Binding-site contacts:
Ligand atom C1 contacts residue ASN212 of chain 2.K at 1.4 Å.
Ligand atom O7 contacts residue ASN212 of chain 2.K at 4.1 Å.
Ligand atom C1 contacts residue ILE211 of chain 2.K at 4.2 Å (hydrophobic).
Ligand atom C7 contacts residue ASN212 of chain 2.K at 3.7 Å.
Ligand atom C4 contacts residue ASN212 of chain 2.K at 4.2 Å.
Ligand atom C5 contacts residue ASN212 of chain 2.K at 3.7 Å.
Ligand atom N2 contacts residue ASN212 of chain 2.K at 2.9 Å (h-bond).
Ligand atom C2 contacts residue ASN212 of chain 2.K at 2.5 Å.
Ligand atom C3 contacts residue ASN212 of chain 2.K at 3.8 Å.
Ligand atom O5 contacts residue ASN212 of chain 2.K at 2.4 Å (h-bond).
Ligand atom N2 contacts residue ILE211 of chain 2.K at 4.0 Å.

Sequence of chain 2.K:
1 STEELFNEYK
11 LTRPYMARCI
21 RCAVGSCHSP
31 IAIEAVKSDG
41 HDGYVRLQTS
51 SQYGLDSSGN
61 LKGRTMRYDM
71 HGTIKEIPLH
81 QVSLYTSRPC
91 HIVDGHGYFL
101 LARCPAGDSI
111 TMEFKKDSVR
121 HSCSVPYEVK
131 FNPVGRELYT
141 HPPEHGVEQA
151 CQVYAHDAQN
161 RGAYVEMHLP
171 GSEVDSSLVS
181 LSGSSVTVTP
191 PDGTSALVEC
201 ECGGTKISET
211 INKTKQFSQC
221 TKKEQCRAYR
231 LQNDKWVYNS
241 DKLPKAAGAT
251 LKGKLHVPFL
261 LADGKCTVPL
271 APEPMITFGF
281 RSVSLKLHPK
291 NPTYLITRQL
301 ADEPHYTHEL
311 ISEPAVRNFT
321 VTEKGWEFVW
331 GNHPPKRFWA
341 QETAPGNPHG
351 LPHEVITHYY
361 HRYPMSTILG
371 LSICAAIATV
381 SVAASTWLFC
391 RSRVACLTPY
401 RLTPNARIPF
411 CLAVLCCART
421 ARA

A small-molecule ligand and the protein it binds are described below.
Small molecule (SMILES): CC(=O)N[C@@H]1[C@@H](O)[C@H](O)[C@@H](CO)O[C@H]1O